Binding-site contacts:
Ligand atom C7 contacts residue MET420 of chain 1.A at 3.9 Å (hydrophobic).
Ligand atom C1 contacts residue MET420 of chain 1.A at 3.7 Å (hydrophobic).
Ligand atom C12 contacts residue HIS525 of chain 1.A at 3.6 Å.
Ligand atom C9 contacts residue TRP526 of chain 1.A at 3.8 Å (hydrophobic).
Ligand atom C15 contacts residue SER416 of chain 1.A at 3.9 Å.
Ligand atom C8 contacts residue HIS525 of chain 1.A at 3.9 Å.
Ligand atom C6 contacts residue VAL499 of chain 1.A at 3.5 Å (hydrophobic).
Ligand atom N7 contacts residue ASP497 of chain 1.A at 3.1 Å (salt-bridge).
Ligand atom C2 contacts residue PHE268 of chain 1.A at 3.8 Å (hydrophobic).
Ligand atom O6 contacts residue HIS525 of chain 1.A at 4.2 Å.
Ligand atom O6 contacts residue LYS496 of chain 1.A at 4.0 Å.
Ligand atom O6 contacts residue ASP497 of chain 1.A at 3.9 Å.
Ligand atom N7 contacts residue PHE498 of chain 1.A at 4.0 Å.
Ligand atom C12 contacts residue ASP497 of chain 1.A at 3.9 Å.
Ligand atom C6 contacts residue HIS525 of chain 1.A at 3.5 Å.
Ligand atom N3 contacts residue TYR467 of chain 1.A at 3.9 Å.
Ligand atom C11 contacts residue HIS525 of chain 1.A at 3.9 Å.
Ligand atom C1 contacts residue LEU409 of chain 1.A at 3.7 Å (hydrophobic).
Ligand atom C8 contacts residue MET420 of chain 1.A at 3.8 Å (hydrophobic).
Ligand atom N10 contacts residue HIS525 of chain 1.A at 4.0 Å.
Ligand atom C7 contacts residue HIS525 of chain 1.A at 3.8 Å.
Ligand atom C6 contacts residue ASP497 of chain 1.A at 3.9 Å.
Ligand atom N3 contacts residue PHE268 of chain 1.A at 4.1 Å.
Ligand atom N3 contacts residue HIS525 of chain 1.A at 3.9 Å.
Ligand atom N3 contacts residue TYR384 of chain 1.A at 4.1 Å.
Ligand atom C14 contacts residue PHE498 of chain 1.A at 4.2 Å (hydrophobic).
Ligand atom C7 contacts residue VAL499 of chain 1.A at 4.3 Å (hydrophobic).
Ligand atom N7 contacts residue VAL499 of chain 1.A at 3.5 Å.
Ligand atom C8 contacts residue TRP526 of chain 1.A at 4.2 Å (hydrophobic).
Ligand atom C9 contacts residue MET420 of chain 1.A at 3.4 Å (hydrophobic).
Ligand atom N7 contacts residue HIS525 of chain 1.A at 3.5 Å.
Ligand atom N10 contacts residue MET420 of chain 1.A at 4.0 Å.
Ligand atom C9 contacts residue LEU409 of chain 1.A at 4.0 Å (hydrophobic).
Ligand atom O6 contacts residue PHE498 of chain 1.A at 3.1 Å (h-bond).
Ligand atom N3 contacts residue ASP336 of chain 1.A at 4.3 Å.
Ligand atom C1 contacts residue TRP526 of chain 1.A at 4.0 Å (hydrophobic).
Ligand atom C2 contacts residue TRP526 of chain 1.A at 4.3 Å (hydrophobic).
Ligand atom C12 contacts residue PHE498 of chain 1.A at 3.9 Å (hydrophobic).
Ligand atom C14 contacts residue SER416 of chain 1.A at 3.5 Å.
Ligand atom C4 contacts residue HIS525 of chain 1.A at 3.6 Å.

Sequence of chain 1.A:
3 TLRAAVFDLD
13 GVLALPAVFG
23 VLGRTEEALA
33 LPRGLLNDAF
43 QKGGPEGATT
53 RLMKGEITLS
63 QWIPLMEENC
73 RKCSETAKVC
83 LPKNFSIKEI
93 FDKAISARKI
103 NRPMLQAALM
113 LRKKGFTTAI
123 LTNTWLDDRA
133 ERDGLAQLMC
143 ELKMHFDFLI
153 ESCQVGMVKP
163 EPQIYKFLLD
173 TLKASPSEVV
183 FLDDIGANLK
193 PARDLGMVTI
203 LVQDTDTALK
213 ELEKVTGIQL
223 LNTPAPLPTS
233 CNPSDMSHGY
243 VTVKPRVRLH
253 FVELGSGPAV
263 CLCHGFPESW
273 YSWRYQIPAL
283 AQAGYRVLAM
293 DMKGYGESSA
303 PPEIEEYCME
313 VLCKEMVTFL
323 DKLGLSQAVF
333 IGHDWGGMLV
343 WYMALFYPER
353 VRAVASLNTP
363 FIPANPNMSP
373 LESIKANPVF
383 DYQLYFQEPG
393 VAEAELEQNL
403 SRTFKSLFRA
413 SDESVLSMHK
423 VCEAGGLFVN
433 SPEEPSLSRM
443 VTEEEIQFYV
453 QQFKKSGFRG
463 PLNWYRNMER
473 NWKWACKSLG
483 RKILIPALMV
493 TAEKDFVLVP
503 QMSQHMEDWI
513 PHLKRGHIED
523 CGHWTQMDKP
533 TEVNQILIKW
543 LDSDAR

The protein below binds the small molecule below.
Small molecule (SMILES): CCCc1nc(-c2cccnc2)c[nH]c1=O